The protein below binds the small molecule below.
Small molecule (SMILES): OC[C@@H]1O[C@@H](O)[C@H](O)[C@H]1O

Binding-site contacts:
Ligand atom O3 contacts residue LEU29 of chain 1.A at 4.4 Å.
Ligand atom O3 contacts residue PRO346 of chain 1.A at 4.4 Å.
Ligand atom O5 contacts residue LEU29 of chain 1.A at 4.2 Å.
Ligand atom C4 contacts residue GLN87 of chain 1.A at 3.9 Å.
Ligand atom C5 contacts residue LEU29 of chain 1.A at 4.0 Å (hydrophobic).
Ligand atom C3 contacts residue EDG1 of chain 1.B at 3.5 Å.
Ligand atom C2 contacts residue PRO147 of chain 1.A at 4.5 Å (hydrophobic).
Ligand atom C5 contacts residue GLN87 of chain 1.A at 3.7 Å.
Ligand atom O4 contacts residue TYR86 of chain 1.A at 4.1 Å.
Ligand atom C5 contacts residue GLU46 of chain 1.A at 3.4 Å.
Ligand atom O4 contacts residue TRP155 of chain 1.A at 4.0 Å.
Ligand atom O2 contacts residue PRO147 of chain 1.A at 3.5 Å.
Ligand atom C1 contacts residue GLN87 of chain 1.A at 4.2 Å.
Ligand atom O5 contacts residue TYR323 of chain 1.A at 4.4 Å.
Ligand atom C1 contacts residue TYR86 of chain 1.A at 4.5 Å (hydrophobic).
Ligand atom C1 contacts residue TRP155 of chain 1.A at 3.7 Å (hydrophobic).
Ligand atom C3 contacts residue TYR86 of chain 1.A at 4.1 Å (hydrophobic).
Ligand atom O3 contacts residue LEU345 of chain 1.A at 3.8 Å.
Ligand atom C4 contacts residue TYR323 of chain 1.A at 4.3 Å (hydrophobic).
Ligand atom C4 contacts residue EDG1 of chain 1.B at 3.1 Å.
Ligand atom O4 contacts residue GLN87 of chain 1.A at 3.0 Å (h-bond).
Ligand atom O5 contacts residue TYR86 of chain 1.A at 4.2 Å.
Ligand atom C1 contacts residue EDG1 of chain 1.B at 1.4 Å.
Ligand atom O3 contacts residue EDG1 of chain 1.B at 4.5 Å.
Ligand atom O5 contacts residue TYR30 of chain 1.A at 3.8 Å.
Ligand atom C4 contacts residue TYR86 of chain 1.A at 4.4 Å (hydrophobic).
Ligand atom C5 contacts residue TYR48 of chain 1.A at 3.9 Å (hydrophobic).
Ligand atom O2 contacts residue EDG1 of chain 1.B at 3.3 Å (h-bond).
Ligand atom C5 contacts residue TYR86 of chain 1.A at 3.9 Å (hydrophobic).
Ligand atom O5 contacts residue GLN87 of chain 1.A at 3.0 Å (h-bond).
Ligand atom C2 contacts residue EDG1 of chain 1.B at 2.4 Å.
Ligand atom O5 contacts residue GLU46 of chain 1.A at 2.6 Å (salt-bridge).
Ligand atom O4 contacts residue EDG1 of chain 1.B at 2.3 Å (h-bond).

Sequence of chain 1.A:
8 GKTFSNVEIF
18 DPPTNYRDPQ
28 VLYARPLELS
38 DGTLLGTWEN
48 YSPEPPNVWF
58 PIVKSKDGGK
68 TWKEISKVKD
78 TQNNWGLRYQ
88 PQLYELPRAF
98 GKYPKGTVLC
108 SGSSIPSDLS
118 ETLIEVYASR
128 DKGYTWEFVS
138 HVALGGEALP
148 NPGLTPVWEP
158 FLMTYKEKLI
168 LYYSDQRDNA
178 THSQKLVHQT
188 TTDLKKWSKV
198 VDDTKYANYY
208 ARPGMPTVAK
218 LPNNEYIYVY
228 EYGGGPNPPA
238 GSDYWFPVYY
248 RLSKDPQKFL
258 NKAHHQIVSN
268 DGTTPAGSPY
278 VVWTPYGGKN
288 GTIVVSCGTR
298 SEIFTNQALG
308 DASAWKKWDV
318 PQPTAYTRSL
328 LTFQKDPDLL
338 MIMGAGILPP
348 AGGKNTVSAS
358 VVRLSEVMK